Sequence of chain 1.B:
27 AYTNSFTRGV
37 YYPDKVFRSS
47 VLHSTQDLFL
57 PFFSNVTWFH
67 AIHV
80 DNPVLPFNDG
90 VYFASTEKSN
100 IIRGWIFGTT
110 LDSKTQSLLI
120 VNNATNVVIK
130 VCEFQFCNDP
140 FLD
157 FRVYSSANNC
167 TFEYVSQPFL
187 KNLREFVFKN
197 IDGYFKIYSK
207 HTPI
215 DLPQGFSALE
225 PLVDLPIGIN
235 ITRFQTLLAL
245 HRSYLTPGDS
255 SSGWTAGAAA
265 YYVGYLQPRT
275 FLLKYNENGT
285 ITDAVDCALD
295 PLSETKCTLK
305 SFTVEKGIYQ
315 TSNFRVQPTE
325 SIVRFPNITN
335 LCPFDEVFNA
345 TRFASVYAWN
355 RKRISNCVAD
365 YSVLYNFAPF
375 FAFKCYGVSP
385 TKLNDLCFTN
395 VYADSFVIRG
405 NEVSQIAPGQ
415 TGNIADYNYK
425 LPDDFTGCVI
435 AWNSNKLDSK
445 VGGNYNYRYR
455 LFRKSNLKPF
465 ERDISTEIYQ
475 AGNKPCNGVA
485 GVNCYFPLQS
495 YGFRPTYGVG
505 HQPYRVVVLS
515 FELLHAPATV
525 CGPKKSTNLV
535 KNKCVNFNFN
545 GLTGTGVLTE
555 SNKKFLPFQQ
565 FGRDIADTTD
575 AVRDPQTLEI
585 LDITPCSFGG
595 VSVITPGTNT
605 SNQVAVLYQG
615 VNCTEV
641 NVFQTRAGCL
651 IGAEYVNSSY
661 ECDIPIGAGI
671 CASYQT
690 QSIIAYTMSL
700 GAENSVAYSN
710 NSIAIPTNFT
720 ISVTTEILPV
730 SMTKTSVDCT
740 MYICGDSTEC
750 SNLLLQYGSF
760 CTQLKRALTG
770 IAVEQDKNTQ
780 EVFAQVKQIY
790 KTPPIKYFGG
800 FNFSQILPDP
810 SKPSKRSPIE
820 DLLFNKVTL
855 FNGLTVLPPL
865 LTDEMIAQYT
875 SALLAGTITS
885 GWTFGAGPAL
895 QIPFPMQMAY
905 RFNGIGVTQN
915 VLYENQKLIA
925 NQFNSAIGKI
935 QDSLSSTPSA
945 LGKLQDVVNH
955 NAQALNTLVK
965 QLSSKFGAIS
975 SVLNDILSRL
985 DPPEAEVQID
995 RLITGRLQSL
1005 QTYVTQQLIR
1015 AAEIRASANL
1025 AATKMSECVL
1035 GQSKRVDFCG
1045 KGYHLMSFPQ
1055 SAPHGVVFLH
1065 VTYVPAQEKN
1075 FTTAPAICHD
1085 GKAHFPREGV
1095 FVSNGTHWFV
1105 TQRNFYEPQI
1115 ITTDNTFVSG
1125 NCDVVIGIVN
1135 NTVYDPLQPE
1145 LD

Binding-site contacts:
Ligand atom C8 contacts residue ASN1134 of chain 1.B at 3.7 Å.
Ligand atom N2 contacts residue ASN1134 of chain 1.B at 2.8 Å (h-bond).
Ligand atom C8 contacts residue ILE1132 of chain 1.B at 4.2 Å (hydrophobic).
Ligand atom C7 contacts residue ASN1134 of chain 1.B at 3.0 Å.
Ligand atom O5 contacts residue ASN1134 of chain 1.B at 4.1 Å.
Ligand atom C1 contacts residue ASN1134 of chain 1.B at 3.1 Å.
Ligand atom O7 contacts residue ASN1134 of chain 1.B at 3.3 Å (h-bond).
Ligand atom C2 contacts residue ASN1134 of chain 1.B at 3.0 Å.

This small molecule binds to this protein.
Small molecule (SMILES): CC(=O)N[C@@H]1[C@@H](O)[C@H](O)[C@@H](CO)O[C@H]1O